Sequence of chain 1.R:
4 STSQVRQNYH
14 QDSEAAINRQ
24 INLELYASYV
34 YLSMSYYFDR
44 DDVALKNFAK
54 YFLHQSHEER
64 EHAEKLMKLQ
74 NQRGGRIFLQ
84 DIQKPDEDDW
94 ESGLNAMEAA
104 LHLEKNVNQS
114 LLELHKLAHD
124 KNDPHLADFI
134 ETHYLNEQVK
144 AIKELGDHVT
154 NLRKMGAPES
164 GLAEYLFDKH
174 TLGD

Binding-site contacts:
Ligand atom C05 contacts residue ZN1 of chain 1.WC at 4.3 Å.
Ligand atom C09 contacts residue ASN125 of chain 1.Q at 4.5 Å.
Ligand atom C06 contacts residue ASP123 of chain 1.Q at 4.2 Å.
Ligand atom C06 contacts residue HIS122 of chain 1.Q at 3.3 Å.
Ligand atom C02 contacts residue ZN1 of chain 1.WC at 2.8 Å.
Ligand atom O01 contacts residue HIS122 of chain 1.Q at 2.4 Å (h-bond).
Ligand atom N03 contacts residue HIS122 of chain 1.Q at 3.3 Å.
Ligand atom O01 contacts residue ZN1 of chain 1.WC at 2.1 Å.
Ligand atom C02 contacts residue HIS122 of chain 1.R at 3.2 Å.
Ligand atom O04 contacts residue HIS122 of chain 1.Q at 3.0 Å.
Ligand atom C08 contacts residue ASN125 of chain 1.Q at 3.7 Å.
Ligand atom C07 contacts residue HIS122 of chain 1.Q at 3.7 Å.
Ligand atom C08 contacts residue ASP123 of chain 1.Q at 4.1 Å.
Ligand atom C05 contacts residue ASN125 of chain 1.Q at 4.1 Å.
Ligand atom O04 contacts residue HIS122 of chain 1.R at 3.5 Å.
Ligand atom C06 contacts residue ASN125 of chain 1.Q at 3.3 Å.
Ligand atom C05 contacts residue HIS122 of chain 1.R at 4.3 Å.
Ligand atom N03 contacts residue HIS122 of chain 1.R at 3.7 Å.
Ligand atom N03 contacts residue HIS122 of chain 1.P at 4.1 Å.
Ligand atom O01 contacts residue HIS122 of chain 1.R at 2.4 Å.
Ligand atom O01 contacts residue HIS122 of chain 1.P at 4.1 Å.
Ligand atom O04 contacts residue HIS122 of chain 1.P at 2.8 Å.
Ligand atom C07 contacts residue ASP123 of chain 1.Q at 3.4 Å.
Ligand atom C07 contacts residue ASN125 of chain 1.Q at 3.0 Å.
Ligand atom N03 contacts residue ZN1 of chain 1.WC at 2.8 Å.
Ligand atom C02 contacts residue HIS122 of chain 1.Q at 3.0 Å.
Ligand atom C05 contacts residue HIS122 of chain 1.Q at 4.2 Å.
Ligand atom O04 contacts residue ZN1 of chain 1.WC at 2.0 Å.

Sequence of chain 1.Q:
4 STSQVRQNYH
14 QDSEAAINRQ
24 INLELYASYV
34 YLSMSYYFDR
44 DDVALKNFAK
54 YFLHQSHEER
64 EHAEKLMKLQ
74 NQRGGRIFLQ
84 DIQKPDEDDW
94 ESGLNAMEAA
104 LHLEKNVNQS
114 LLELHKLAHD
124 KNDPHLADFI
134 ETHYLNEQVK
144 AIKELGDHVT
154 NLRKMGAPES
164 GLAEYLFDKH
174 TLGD

This protein binds this small molecule.
Small molecule (SMILES): O=C(NO)c1cccc(C(=O)NO)c1

Sequence of chain 1.P:
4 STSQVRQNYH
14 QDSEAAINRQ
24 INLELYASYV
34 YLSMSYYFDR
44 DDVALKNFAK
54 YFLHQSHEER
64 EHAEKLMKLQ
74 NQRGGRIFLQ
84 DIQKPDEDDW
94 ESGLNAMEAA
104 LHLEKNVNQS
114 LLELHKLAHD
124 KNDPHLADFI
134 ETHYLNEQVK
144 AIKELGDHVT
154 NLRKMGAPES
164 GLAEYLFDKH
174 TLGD